Binding-site contacts:
Ligand atom O3 contacts residue CYS198 of chain 1.D at 3.9 Å.
Ligand atom C21 contacts residue GLN65 of chain 1.C at 3.5 Å.
Ligand atom C12 contacts residue ILE126 of chain 1.C at 3.6 Å (hydrophobic).
Ligand atom C8 contacts residue SER154 of chain 1.D at 3.5 Å.
Ligand atom C11 contacts residue GLN65 of chain 1.C at 4.0 Å.
Ligand atom C2 contacts residue TYR203 of chain 1.D at 3.6 Å (hydrophobic).
Ligand atom C3 contacts residue ILE126 of chain 1.C at 4.0 Å (hydrophobic).
Ligand atom C6 contacts residue TYR63 of chain 1.C at 3.7 Å (hydrophobic).
Ligand atom C12 contacts residue CYS198 of chain 1.D at 3.4 Å (hydrophobic).
Ligand atom O4 contacts residue CYS198 of chain 1.D at 3.9 Å.
Ligand atom O3 contacts residue ILE126 of chain 1.C at 3.8 Å.
Ligand atom C3 contacts residue TRP155 of chain 1.D at 3.6 Å (hydrophobic).
Ligand atom C1 contacts residue TYR196 of chain 1.D at 3.9 Å (hydrophobic).
Ligand atom C7 contacts residue TYR196 of chain 1.D at 3.6 Å (hydrophobic).
Ligand atom C9 contacts residue CYS198 of chain 1.D at 3.5 Å (hydrophobic).
Ligand atom C8 contacts residue TYR101 of chain 1.D at 3.8 Å (hydrophobic).
Ligand atom C16 contacts residue ILE126 of chain 1.C at 3.8 Å (hydrophobic).
Ligand atom C11 contacts residue TYR63 of chain 1.C at 3.6 Å (hydrophobic).
Ligand atom N10 contacts residue CYS198 of chain 1.D at 3.5 Å.
Ligand atom O4 contacts residue CYS199 of chain 1.D at 3.8 Å.
Ligand atom O4 contacts residue ILE126 of chain 1.C at 3.5 Å.
Ligand atom C5 contacts residue TRP155 of chain 1.D at 3.6 Å (hydrophobic).
Ligand atom C11 contacts residue CYS198 of chain 1.D at 3.6 Å (hydrophobic).
Ligand atom C15 contacts residue CYS198 of chain 1.D at 3.2 Å (hydrophobic).
Ligand atom N10 contacts residue GLN65 of chain 1.C at 3.3 Å.
Ligand atom C17 contacts residue ILE126 of chain 1.C at 3.9 Å (hydrophobic).
Ligand atom C17 contacts residue CYS198 of chain 1.D at 3.8 Å (hydrophobic).
Ligand atom C17 contacts residue MET124 of chain 1.C at 3.6 Å (hydrophobic).
Ligand atom C21 contacts residue CYS198 of chain 1.D at 3.8 Å (hydrophobic).
Ligand atom N1 contacts residue TRP155 of chain 1.D at 3.1 Å (h-bond).
Ligand atom C16 contacts residue CYS198 of chain 1.D at 3.2 Å (hydrophobic).
Ligand atom C1 contacts residue TRP155 of chain 1.D at 3.8 Å (hydrophobic).
Ligand atom C9 contacts residue ILE126 of chain 1.C at 3.5 Å (hydrophobic).
Ligand atom C1 contacts residue TYR203 of chain 1.D at 3.9 Å (hydrophobic).
Ligand atom C18 contacts residue MET124 of chain 1.C at 3.5 Å (hydrophobic).
Ligand atom C7 contacts residue CYS198 of chain 1.D at 3.9 Å (hydrophobic).
Ligand atom C2 contacts residue TRP155 of chain 1.D at 3.4 Å (hydrophobic).
Ligand atom C15 contacts residue GLN65 of chain 1.C at 3.3 Å.
Ligand atom C4 contacts residue TRP155 of chain 1.D at 3.2 Å (hydrophobic).
Ligand atom C8 contacts residue TRP155 of chain 1.D at 3.1 Å (hydrophobic).

Sequence of chain 1.D:
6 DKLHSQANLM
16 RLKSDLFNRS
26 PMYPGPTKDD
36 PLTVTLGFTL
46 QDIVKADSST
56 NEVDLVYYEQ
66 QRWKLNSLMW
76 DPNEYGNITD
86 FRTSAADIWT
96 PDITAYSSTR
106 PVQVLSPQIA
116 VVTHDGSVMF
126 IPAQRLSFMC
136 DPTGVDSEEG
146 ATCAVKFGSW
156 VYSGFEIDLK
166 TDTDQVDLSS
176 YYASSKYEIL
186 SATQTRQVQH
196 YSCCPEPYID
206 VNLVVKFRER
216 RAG

Sequence of chain 1.C:
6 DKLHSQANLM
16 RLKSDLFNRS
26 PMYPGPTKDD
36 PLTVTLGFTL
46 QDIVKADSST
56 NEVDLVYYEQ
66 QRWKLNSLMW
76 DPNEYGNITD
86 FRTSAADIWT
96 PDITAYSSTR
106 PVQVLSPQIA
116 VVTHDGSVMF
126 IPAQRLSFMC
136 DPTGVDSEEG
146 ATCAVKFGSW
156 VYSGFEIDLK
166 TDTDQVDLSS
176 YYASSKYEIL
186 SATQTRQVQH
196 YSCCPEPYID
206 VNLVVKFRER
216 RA

The protein below binds the small molecule below.
Small molecule (SMILES): CN1[C@@H]2CC[C@H]1CC(OC(=O)c1c[nH]c3ccccc13)C2